Binding-site contacts:
Ligand atom N2 contacts residue ASN603 of chain 1.D at 2.9 Å (h-bond).
Ligand atom C3 contacts residue ASN603 of chain 1.D at 3.9 Å.
Ligand atom C4 contacts residue ASN603 of chain 1.D at 4.3 Å.
Ligand atom O5 contacts residue ASN603 of chain 1.D at 2.4 Å (h-bond).
Ligand atom O7 contacts residue ASN603 of chain 1.D at 3.7 Å.
Ligand atom C7 contacts residue ASN603 of chain 1.D at 3.5 Å.
Ligand atom C1 contacts residue ASN603 of chain 1.D at 1.5 Å.
Ligand atom C2 contacts residue ASN603 of chain 1.D at 2.5 Å.
Ligand atom C5 contacts residue ASN603 of chain 1.D at 3.8 Å.

The protein below binds the small molecule below.
Small molecule (SMILES): CC(=O)N[C@@H]1[C@@H](O)[C@H](O)[C@@H](CO)O[C@H]1O

Sequence of chain 1.D:
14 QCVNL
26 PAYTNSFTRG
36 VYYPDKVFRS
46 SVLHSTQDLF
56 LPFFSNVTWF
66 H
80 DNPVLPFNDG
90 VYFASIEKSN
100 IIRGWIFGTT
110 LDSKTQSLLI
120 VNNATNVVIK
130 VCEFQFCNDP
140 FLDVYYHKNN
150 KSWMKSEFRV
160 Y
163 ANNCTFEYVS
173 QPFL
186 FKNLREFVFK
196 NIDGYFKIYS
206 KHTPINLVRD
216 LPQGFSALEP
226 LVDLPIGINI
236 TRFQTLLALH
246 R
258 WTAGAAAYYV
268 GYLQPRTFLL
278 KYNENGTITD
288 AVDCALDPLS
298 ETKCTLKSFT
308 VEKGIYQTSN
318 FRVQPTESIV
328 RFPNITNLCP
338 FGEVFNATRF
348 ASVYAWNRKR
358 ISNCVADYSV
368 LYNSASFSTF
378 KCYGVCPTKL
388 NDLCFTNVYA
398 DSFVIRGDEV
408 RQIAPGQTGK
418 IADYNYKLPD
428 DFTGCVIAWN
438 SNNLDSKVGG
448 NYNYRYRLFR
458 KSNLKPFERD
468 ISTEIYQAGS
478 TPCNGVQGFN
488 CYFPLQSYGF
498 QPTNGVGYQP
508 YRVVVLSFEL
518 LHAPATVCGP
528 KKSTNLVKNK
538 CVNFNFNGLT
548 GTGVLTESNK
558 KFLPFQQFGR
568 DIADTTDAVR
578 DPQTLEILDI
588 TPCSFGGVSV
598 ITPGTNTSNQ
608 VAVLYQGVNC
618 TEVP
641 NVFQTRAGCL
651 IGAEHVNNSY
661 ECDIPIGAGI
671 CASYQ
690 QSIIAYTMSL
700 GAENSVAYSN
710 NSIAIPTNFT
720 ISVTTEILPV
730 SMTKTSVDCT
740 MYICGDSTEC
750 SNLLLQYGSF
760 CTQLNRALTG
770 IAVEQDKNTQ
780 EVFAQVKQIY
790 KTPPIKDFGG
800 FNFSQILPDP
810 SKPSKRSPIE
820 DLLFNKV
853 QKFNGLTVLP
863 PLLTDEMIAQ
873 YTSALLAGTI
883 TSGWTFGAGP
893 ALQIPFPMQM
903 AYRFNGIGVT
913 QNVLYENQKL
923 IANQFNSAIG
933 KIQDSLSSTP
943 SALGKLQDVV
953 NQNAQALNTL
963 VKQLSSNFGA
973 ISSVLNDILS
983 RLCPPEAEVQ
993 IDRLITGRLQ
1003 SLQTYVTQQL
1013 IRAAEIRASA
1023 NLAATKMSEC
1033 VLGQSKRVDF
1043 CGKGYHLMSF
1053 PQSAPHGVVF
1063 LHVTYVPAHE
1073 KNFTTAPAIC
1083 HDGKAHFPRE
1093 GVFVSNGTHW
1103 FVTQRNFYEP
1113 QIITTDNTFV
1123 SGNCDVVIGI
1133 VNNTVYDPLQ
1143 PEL